Sequence of chain 3.B:
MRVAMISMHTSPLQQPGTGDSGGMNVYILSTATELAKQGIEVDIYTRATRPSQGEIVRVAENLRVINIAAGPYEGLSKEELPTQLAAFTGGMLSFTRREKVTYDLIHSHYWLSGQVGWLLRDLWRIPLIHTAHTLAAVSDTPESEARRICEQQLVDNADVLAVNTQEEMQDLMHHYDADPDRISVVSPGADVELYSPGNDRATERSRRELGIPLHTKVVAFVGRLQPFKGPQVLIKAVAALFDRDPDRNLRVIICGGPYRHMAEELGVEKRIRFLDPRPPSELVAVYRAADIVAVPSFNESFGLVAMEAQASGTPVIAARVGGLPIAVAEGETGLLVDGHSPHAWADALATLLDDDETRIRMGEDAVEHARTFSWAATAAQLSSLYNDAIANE

The protein below binds the small molecule below.
Small molecule (SMILES): O=P([O-])([O-])OC1[C@@H](O)[C@H](O)C(O)[C@H](O)[C@@H]1O

Binding-site contacts:
Ligand atom O6 contacts residue HIS9 of chain 3.B at 3.7 Å.
Ligand atom O3 contacts residue GLY22 of chain 3.B at 4.1 Å.
Ligand atom C4 contacts residue ASN25 of chain 3.B at 4.1 Å.
Ligand atom O4 contacts residue GLY22 of chain 3.B at 3.2 Å (h-bond).
Ligand atom P1 contacts residue TYR110 of chain 3.B at 3.9 Å.
Ligand atom O3 contacts residue UDP1 of chain 3.F at 3.1 Å (h-bond).
Ligand atom C5 contacts residue ASP20 of chain 3.B at 3.1 Å.
Ligand atom P1 contacts residue THR134 of chain 3.B at 3.6 Å.
Ligand atom O4 contacts residue ASN25 of chain 3.B at 2.7 Å (h-bond).
Ligand atom O5 contacts residue HIS9 of chain 3.B at 2.7 Å (h-bond).
Ligand atom O4 contacts residue SER21 of chain 3.B at 4.0 Å.
Ligand atom O1 contacts residue THR134 of chain 3.B at 3.0 Å (h-bond).
Ligand atom C3 contacts residue ARG231 of chain 3.B at 3.5 Å.
Ligand atom O2 contacts residue HIS133 of chain 3.B at 3.9 Å.
Ligand atom C5 contacts residue HIS9 of chain 3.B at 3.9 Å.
Ligand atom O6 contacts residue LYS78 of chain 3.B at 3.5 Å (salt-bridge).
Ligand atom O4 contacts residue ASP20 of chain 3.B at 3.3 Å (salt-bridge).
Ligand atom O5 contacts residue ASP20 of chain 3.B at 2.7 Å (salt-bridge).
Ligand atom O4 contacts residue MET24 of chain 3.B at 3.6 Å.
Ligand atom O8 contacts residue LYS78 of chain 3.B at 2.5 Å (salt-bridge).
Ligand atom C3 contacts residue UDP1 of chain 3.F at 3.7 Å.
Ligand atom O3 contacts residue GLY23 of chain 3.B at 3.5 Å (h-bond).
Ligand atom C4 contacts residue ASP20 of chain 3.B at 3.8 Å.
Ligand atom O3 contacts residue MET24 of chain 3.B at 3.1 Å (h-bond).
Ligand atom O7 contacts residue THR134 of chain 3.B at 3.0 Å (h-bond).
Ligand atom O8 contacts residue TYR110 of chain 3.B at 2.7 Å (h-bond).
Ligand atom C1 contacts residue ARG231 of chain 3.B at 3.8 Å.
Ligand atom O5 contacts residue THR10 of chain 3.B at 3.5 Å.
Ligand atom O7 contacts residue ARG154 of chain 3.B at 3.2 Å (salt-bridge).
Ligand atom C6 contacts residue HIS9 of chain 3.B at 3.9 Å.
Ligand atom C2 contacts residue ARG231 of chain 3.B at 3.7 Å.
Ligand atom O3 contacts residue ARG231 of chain 3.B at 4.1 Å.
Ligand atom P1 contacts residue LYS78 of chain 3.B at 3.6 Å.
Ligand atom O9 contacts residue LYS78 of chain 3.B at 3.7 Å.
Ligand atom O8 contacts residue ARG154 of chain 3.B at 3.9 Å.
Ligand atom O9 contacts residue PHE235 of chain 3.B at 3.9 Å.
Ligand atom C4 contacts residue MET24 of chain 3.B at 3.6 Å (hydrophobic).
Ligand atom O2 contacts residue THR134 of chain 3.B at 3.5 Å (h-bond).
Ligand atom O5 contacts residue MET24 of chain 3.B at 3.8 Å.
Ligand atom O1 contacts residue TYR110 of chain 3.B at 3.9 Å.